Sequence of chain 1.A:
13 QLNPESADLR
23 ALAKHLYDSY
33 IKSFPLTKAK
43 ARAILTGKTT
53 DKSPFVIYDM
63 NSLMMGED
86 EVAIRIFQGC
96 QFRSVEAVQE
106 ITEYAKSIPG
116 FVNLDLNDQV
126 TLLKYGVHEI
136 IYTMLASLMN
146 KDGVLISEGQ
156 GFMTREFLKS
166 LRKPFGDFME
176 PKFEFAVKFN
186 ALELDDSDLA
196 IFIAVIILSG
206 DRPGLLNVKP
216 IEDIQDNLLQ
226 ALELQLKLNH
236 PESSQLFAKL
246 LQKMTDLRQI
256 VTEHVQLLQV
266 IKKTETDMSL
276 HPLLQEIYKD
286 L

This small molecule binds to this protein.
Small molecule (SMILES): O=C(O)Cc1c[nH]c2ccc(O)cc12

Binding-site contacts:
Ligand atom OAA contacts residue LEU38 of chain 1.A at 3.3 Å (h-bond).
Ligand atom OAA contacts residue LYS40 of chain 1.A at 3.2 Å (salt-bridge).
Ligand atom CAG contacts residue PHE36 of chain 1.A at 4.1 Å (hydrophobic).
Ligand atom NAI contacts residue MET139 of chain 1.A at 3.9 Å.
Ligand atom CAK contacts residue PRO37 of chain 1.A at 4.0 Å (hydrophobic).
Ligand atom CAK contacts residue ARG98 of chain 1.A at 3.9 Å.
Ligand atom OAC contacts residue GLU153 of chain 1.A at 3.8 Å.
Ligand atom CAK contacts residue LEU38 of chain 1.A at 3.6 Å (hydrophobic).
Ligand atom CAJ contacts residue SER142 of chain 1.A at 3.5 Å.
Ligand atom OAB contacts residue TYR32 of chain 1.A at 3.2 Å (h-bond).
Ligand atom CAF contacts residue LEU143 of chain 1.A at 3.9 Å (hydrophobic).
Ligand atom CAE contacts residue ARG98 of chain 1.A at 3.2 Å.
Ligand atom CAN contacts residue LEU38 of chain 1.A at 3.5 Å (hydrophobic).
Ligand atom CAL contacts residue MET139 of chain 1.A at 3.7 Å (hydrophobic).
Ligand atom CAJ contacts residue MET139 of chain 1.A at 3.6 Å (hydrophobic).
Ligand atom OAC contacts residue PRO37 of chain 1.A at 2.8 Å.
Ligand atom CAG contacts residue LEU38 of chain 1.A at 3.2 Å (hydrophobic).
Ligand atom CAK contacts residue GLU105 of chain 1.A at 3.8 Å.
Ligand atom OAA contacts residue TYR32 of chain 1.A at 3.7 Å.
Ligand atom CAD contacts residue ARG98 of chain 1.A at 3.2 Å.
Ligand atom CAL contacts residue LEU38 of chain 1.A at 3.6 Å (hydrophobic).
Ligand atom CAM contacts residue LEU143 of chain 1.A at 3.7 Å (hydrophobic).
Ligand atom OAA contacts residue THR39 of chain 1.A at 3.5 Å.
Ligand atom OAC contacts residue PHE36 of chain 1.A at 4.0 Å.
Ligand atom OAA contacts residue MET139 of chain 1.A at 4.1 Å.
Ligand atom CAJ contacts residue LEU38 of chain 1.A at 3.9 Å (hydrophobic).
Ligand atom CAH contacts residue MET139 of chain 1.A at 3.5 Å (hydrophobic).
Ligand atom CAF contacts residue LEU140 of chain 1.A at 3.9 Å (hydrophobic).
Ligand atom NAI contacts residue LEU143 of chain 1.A at 3.4 Å.
Ligand atom OAB contacts residue SER142 of chain 1.A at 3.1 Å (h-bond).
Ligand atom CAJ contacts residue TYR32 of chain 1.A at 3.4 Å (hydrophobic).
Ligand atom OAB contacts residue MET139 of chain 1.A at 3.1 Å.
Ligand atom CAD contacts residue GLU153 of chain 1.A at 4.1 Å.
Ligand atom OAC contacts residue ARG98 of chain 1.A at 3.9 Å.
Ligand atom CAF contacts residue MET139 of chain 1.A at 3.0 Å (hydrophobic).
Ligand atom CAH contacts residue LEU38 of chain 1.A at 3.4 Å (hydrophobic).
Ligand atom OAA contacts residue SER142 of chain 1.A at 3.0 Å.
Ligand atom CAE contacts residue LEU143 of chain 1.A at 3.9 Å (hydrophobic).
Ligand atom OAC contacts residue LEU38 of chain 1.A at 3.0 Å (h-bond).
Ligand atom OAC contacts residue GLU105 of chain 1.A at 3.5 Å (salt-bridge).